Binding-site contacts:
Ligand atom CD1 contacts residue ILE1053 of chain 5.F at 3.6 Å (hydrophobic).
Ligand atom CD1 contacts residue PHE1068 of chain 5.F at 3.5 Å (hydrophobic).
Ligand atom CB contacts residue THR1065 of chain 5.F at 3.6 Å.
Ligand atom CZ contacts residue ASP1073 of chain 5.F at 3.6 Å.
Ligand atom CD2 contacts residue ALA1075 of chain 5.F at 3.6 Å (hydrophobic).
Ligand atom CD contacts residue GLN1074 of chain 5.F at 2.8 Å.
Ligand atom CZ contacts residue GLN1074 of chain 5.F at 3.4 Å.
Ligand atom CD1 contacts residue THR1065 of chain 5.F at 2.6 Å.
Ligand atom NZ contacts residue ASP1073 of chain 5.F at 3.3 Å (salt-bridge).
Ligand atom CD1 contacts residue ARG1049 of chain 5.F at 3.0 Å.
Ligand atom NH1 contacts residue ASN1069 of chain 5.F at 2.6 Å (h-bond).
Ligand atom C contacts residue ASN1069 of chain 5.F at 3.7 Å.
Ligand atom O contacts residue ARG1049 of chain 5.F at 3.0 Å.
Ligand atom CD contacts residue ASN1069 of chain 5.F at 3.7 Å.
Ligand atom CA contacts residue THR1065 of chain 5.F at 2.7 Å.
Ligand atom NH2 contacts residue ASP1073 of chain 5.F at 3.0 Å (salt-bridge).
Ligand atom CE2 contacts residue GLN1074 of chain 5.F at 3.3 Å.
Ligand atom C contacts residue THR1065 of chain 5.F at 3.7 Å.
Ligand atom NH1 contacts residue GLN1074 of chain 5.F at 3.8 Å.
Ligand atom CB contacts residue GLN1074 of chain 5.F at 3.7 Å.
Ligand atom CA contacts residue THR1065 of chain 5.F at 3.4 Å.
Ligand atom C contacts residue THR1065 of chain 5.F at 2.9 Å.
Ligand atom CG contacts residue GLN1074 of chain 5.F at 3.5 Å.
Ligand atom C contacts residue ASN1069 of chain 5.F at 3.8 Å.
Ligand atom N contacts residue THR1065 of chain 5.F at 3.8 Å.
Ligand atom NH1 contacts residue ASP1073 of chain 5.F at 3.4 Å (salt-bridge).
Ligand atom CD1 contacts residue LEU1064 of chain 5.F at 3.4 Å (hydrophobic).
Ligand atom CG2 contacts residue PHE1068 of chain 5.F at 3.6 Å (hydrophobic).
Ligand atom CG contacts residue THR1065 of chain 5.F at 3.6 Å.
Ligand atom O contacts residue THR1065 of chain 5.F at 3.5 Å (h-bond).
Ligand atom O contacts residue ASN1069 of chain 5.F at 3.0 Å (h-bond).
Ligand atom CG2 contacts residue ASN1069 of chain 5.F at 3.3 Å.
Ligand atom N contacts residue THR1065 of chain 5.F at 2.3 Å (h-bond).
Ligand atom N contacts residue ASN1069 of chain 5.F at 3.0 Å (h-bond).
Ligand atom CD2 contacts residue GLN1074 of chain 5.F at 3.2 Å.
Ligand atom CB contacts residue GLN1074 of chain 5.F at 3.3 Å.
Ligand atom CA contacts residue ASN1069 of chain 5.F at 3.4 Å.
Ligand atom O contacts residue THR1065 of chain 5.F at 2.7 Å.
Ligand atom CG1 contacts residue PHE1068 of chain 5.F at 3.6 Å (hydrophobic).
Ligand atom NE contacts residue GLN1074 of chain 5.F at 3.6 Å (h-bond).

This protein binds this small molecule.
Small molecule (SMILES): CC[C@H](C)[C@H](NC(=O)[C@@H](NC(=O)[C@H](CC(C)C)NC(=O)[C@@H](N)CCCCN)C(C)C)C(=O)N[C@@H](CC(N)=O)C(=O)N[C@@H](CCCCN)C(=O)N[C@@H](CC(=O)O)C(=O)N[C@@H](CCSC)C(=O)N[C@@H](CCCN=C(N)N)C(=O)N[C@H](C(=O)N[C@@H](CC(=O)O)C(=O)N[C@@H](CC(C)C)C(=O)N[C@@H](Cc1ccccc1)C(=O)N[C@@H](CO)C(=O)N1CCC[C@H]1C(=O)N1CCC[C@H]1C(=O)N[C@H](C=O)CC(N)=O)[C@@H](C)O

Sequence of chain 5.F:
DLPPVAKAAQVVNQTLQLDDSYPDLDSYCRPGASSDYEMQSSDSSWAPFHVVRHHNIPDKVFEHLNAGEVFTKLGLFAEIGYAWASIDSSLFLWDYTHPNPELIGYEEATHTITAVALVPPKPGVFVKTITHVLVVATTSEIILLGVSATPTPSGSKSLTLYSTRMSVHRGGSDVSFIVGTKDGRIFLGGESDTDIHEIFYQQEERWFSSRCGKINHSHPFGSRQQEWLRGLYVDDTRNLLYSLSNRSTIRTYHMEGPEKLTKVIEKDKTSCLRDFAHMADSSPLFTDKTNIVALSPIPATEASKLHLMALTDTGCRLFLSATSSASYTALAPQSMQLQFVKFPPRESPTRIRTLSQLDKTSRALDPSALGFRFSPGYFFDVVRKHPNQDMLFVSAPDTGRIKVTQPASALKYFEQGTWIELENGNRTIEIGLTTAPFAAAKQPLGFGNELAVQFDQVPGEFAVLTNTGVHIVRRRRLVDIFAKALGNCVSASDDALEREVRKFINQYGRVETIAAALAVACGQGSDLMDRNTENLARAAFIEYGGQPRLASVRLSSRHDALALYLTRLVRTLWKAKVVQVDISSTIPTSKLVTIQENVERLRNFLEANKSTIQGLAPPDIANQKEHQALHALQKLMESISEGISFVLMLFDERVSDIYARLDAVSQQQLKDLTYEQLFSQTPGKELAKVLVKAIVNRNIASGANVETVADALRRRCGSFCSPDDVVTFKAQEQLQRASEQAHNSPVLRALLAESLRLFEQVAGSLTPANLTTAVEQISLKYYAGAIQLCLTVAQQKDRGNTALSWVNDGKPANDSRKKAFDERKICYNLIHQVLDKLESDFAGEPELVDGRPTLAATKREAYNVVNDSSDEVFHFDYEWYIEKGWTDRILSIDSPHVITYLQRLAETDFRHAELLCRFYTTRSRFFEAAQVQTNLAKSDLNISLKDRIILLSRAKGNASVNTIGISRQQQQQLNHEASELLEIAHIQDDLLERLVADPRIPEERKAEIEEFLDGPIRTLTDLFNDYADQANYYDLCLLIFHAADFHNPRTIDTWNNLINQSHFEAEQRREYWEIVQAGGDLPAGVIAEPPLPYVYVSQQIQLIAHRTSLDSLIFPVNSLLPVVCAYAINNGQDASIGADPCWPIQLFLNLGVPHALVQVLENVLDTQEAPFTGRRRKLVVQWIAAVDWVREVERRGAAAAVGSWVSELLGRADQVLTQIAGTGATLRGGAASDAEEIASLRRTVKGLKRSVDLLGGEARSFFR